Sequence of chain 1.A:
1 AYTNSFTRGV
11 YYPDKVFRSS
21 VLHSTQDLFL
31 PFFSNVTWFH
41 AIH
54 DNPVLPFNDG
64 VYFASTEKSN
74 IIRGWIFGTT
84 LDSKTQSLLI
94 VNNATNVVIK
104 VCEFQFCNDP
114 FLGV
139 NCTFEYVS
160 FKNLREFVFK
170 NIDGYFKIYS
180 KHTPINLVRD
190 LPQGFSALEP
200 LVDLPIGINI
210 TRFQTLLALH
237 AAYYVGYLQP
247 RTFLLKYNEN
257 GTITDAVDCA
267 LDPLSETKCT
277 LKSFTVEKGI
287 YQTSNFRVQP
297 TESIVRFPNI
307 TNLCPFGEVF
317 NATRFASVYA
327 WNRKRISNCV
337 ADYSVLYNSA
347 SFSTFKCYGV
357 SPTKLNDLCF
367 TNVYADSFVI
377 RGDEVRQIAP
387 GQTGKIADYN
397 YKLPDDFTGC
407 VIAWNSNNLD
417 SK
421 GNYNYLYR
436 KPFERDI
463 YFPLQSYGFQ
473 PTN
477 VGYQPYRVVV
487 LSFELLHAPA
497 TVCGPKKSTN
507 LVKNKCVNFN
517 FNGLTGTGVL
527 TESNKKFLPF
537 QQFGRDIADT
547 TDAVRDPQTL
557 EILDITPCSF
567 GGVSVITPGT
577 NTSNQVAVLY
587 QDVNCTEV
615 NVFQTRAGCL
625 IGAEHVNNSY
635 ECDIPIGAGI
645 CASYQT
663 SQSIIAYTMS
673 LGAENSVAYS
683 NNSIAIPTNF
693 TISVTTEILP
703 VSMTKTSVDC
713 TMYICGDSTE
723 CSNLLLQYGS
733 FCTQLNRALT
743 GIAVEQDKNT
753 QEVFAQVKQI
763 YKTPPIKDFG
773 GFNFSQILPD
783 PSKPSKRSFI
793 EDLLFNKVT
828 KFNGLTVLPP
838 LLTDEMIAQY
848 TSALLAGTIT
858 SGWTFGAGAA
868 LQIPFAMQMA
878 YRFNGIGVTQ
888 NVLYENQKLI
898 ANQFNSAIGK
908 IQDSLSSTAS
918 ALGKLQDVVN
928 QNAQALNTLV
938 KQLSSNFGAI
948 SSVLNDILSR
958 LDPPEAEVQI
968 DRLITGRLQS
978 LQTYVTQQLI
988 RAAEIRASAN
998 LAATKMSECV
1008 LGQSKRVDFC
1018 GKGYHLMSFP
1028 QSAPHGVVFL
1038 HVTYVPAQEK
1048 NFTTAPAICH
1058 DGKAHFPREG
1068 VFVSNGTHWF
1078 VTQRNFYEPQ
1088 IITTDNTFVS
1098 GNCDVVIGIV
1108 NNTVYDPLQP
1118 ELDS

This protein binds this small molecule.
Small molecule (SMILES): CC(=O)N[C@H]1[C@H](O[C@H]2[C@H](O)[C@@H](NC(C)=O)CO[C@@H]2CO)O[C@H](CO)[C@@H](O)[C@@H]1O

Binding-site contacts:
Ligand atom C4 contacts residue ASN1108 of chain 1.A at 3.8 Å.
Ligand atom C3 contacts residue ASN1108 of chain 1.A at 3.1 Å.
Ligand atom O7 contacts residue ASN1108 of chain 1.A at 3.6 Å.
Ligand atom C2 contacts residue ASN1108 of chain 1.A at 2.0 Å.
Ligand atom C7 contacts residue ASN1108 of chain 1.A at 3.2 Å.
Ligand atom N2 contacts residue ASN1108 of chain 1.A at 2.4 Å (h-bond).
Ligand atom C1 contacts residue ASN1108 of chain 1.A at 0.9 Å.
Ligand atom C5 contacts residue ASN1108 of chain 1.A at 3.3 Å.
Ligand atom C8 contacts residue ASN1108 of chain 1.A at 3.9 Å.
Ligand atom O5 contacts residue ASN1108 of chain 1.A at 2.3 Å (h-bond).
Ligand atom O3 contacts residue ASN1108 of chain 1.A at 4.3 Å.